Sequence of chain 1.A:
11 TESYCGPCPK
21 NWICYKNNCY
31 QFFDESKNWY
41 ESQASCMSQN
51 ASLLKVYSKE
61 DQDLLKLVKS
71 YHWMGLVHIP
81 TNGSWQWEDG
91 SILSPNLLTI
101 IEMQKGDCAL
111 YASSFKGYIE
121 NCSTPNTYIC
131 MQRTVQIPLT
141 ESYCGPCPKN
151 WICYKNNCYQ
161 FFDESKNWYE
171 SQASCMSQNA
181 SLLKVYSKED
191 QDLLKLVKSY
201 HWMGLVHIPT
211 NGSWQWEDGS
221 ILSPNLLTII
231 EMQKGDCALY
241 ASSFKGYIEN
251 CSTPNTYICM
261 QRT

The small molecule below binds the protein below.
Small molecule (SMILES): CC(=O)N[C@@H]1[C@@H](O)[C@H](O)[C@@H](CO)O[C@H]1O

Binding-site contacts:
Ligand atom O5 contacts residue ASN50 of chain 1.A at 2.3 Å (h-bond).
Ligand atom C8 contacts residue PRO138 of chain 1.A at 4.3 Å (hydrophobic).
Ligand atom O7 contacts residue ASN50 of chain 1.A at 3.3 Å (h-bond).
Ligand atom C4 contacts residue GLN136 of chain 1.A at 3.6 Å.
Ligand atom C5 contacts residue GLN136 of chain 1.A at 4.5 Å.
Ligand atom O3 contacts residue GLN136 of chain 1.A at 3.5 Å (h-bond).
Ligand atom C3 contacts residue GLN136 of chain 1.A at 3.8 Å.
Ligand atom C2 contacts residue PRO138 of chain 1.A at 4.4 Å (hydrophobic).
Ligand atom N2 contacts residue ASN50 of chain 1.A at 2.9 Å (h-bond).
Ligand atom C7 contacts residue ASN50 of chain 1.A at 3.1 Å.
Ligand atom C3 contacts residue ASN50 of chain 1.A at 3.7 Å.
Ligand atom N2 contacts residue PRO138 of chain 1.A at 3.8 Å.
Ligand atom O3 contacts residue PRO138 of chain 1.A at 4.0 Å.
Ligand atom C8 contacts residue ASN50 of chain 1.A at 3.7 Å.
Ligand atom O5 contacts residue GLN136 of chain 1.A at 4.3 Å.
Ligand atom C4 contacts residue ASN50 of chain 1.A at 4.2 Å.
Ligand atom C2 contacts residue GLN136 of chain 1.A at 3.7 Å.
Ligand atom C2 contacts residue ASN50 of chain 1.A at 2.4 Å.
Ligand atom C1 contacts residue ASN50 of chain 1.A at 1.4 Å.
Ligand atom C5 contacts residue ASN50 of chain 1.A at 3.7 Å.